Binding-site contacts:
Ligand atom C7 contacts residue TRP215 of chain 1.A at 3.8 Å (hydrophobic).
Ligand atom C1 contacts residue TRP215 of chain 1.A at 4.1 Å (hydrophobic).
Ligand atom C7 contacts residue NAG2 of chain 1.J at 4.4 Å.
Ligand atom C8 contacts residue THR160 of chain 1.C at 4.0 Å.
Ligand atom O6 contacts residue TRP215 of chain 1.A at 4.2 Å.
Ligand atom C2 contacts residue SER212 of chain 1.A at 3.8 Å.
Ligand atom O5 contacts residue ASN158 of chain 1.C at 2.3 Å (h-bond).
Ligand atom O7 contacts residue ARG213 of chain 1.A at 4.0 Å.
Ligand atom C3 contacts residue SER212 of chain 1.A at 4.4 Å.
Ligand atom C8 contacts residue THR180 of chain 1.A at 3.5 Å.
Ligand atom C6 contacts residue TRP215 of chain 1.A at 3.8 Å (hydrophobic).
Ligand atom C2 contacts residue ASN158 of chain 1.C at 2.5 Å.
Ligand atom C8 contacts residue SER212 of chain 1.A at 3.4 Å.
Ligand atom C7 contacts residue NAG1 of chain 1.J at 3.8 Å.
Ligand atom C1 contacts residue ASN158 of chain 1.C at 1.4 Å.
Ligand atom C2 contacts residue TRP215 of chain 1.A at 4.0 Å (hydrophobic).
Ligand atom O4 contacts residue TRP215 of chain 1.A at 4.2 Å.
Ligand atom O7 contacts residue NAG2 of chain 1.J at 3.9 Å.
Ligand atom C7 contacts residue PRO214 of chain 1.A at 4.2 Å (hydrophobic).
Ligand atom C8 contacts residue NAG2 of chain 1.J at 3.9 Å.
Ligand atom N2 contacts residue ASN158 of chain 1.C at 3.0 Å (h-bond).
Ligand atom O7 contacts residue PRO214 of chain 1.A at 3.2 Å.
Ligand atom O5 contacts residue TRP215 of chain 1.A at 4.2 Å.
Ligand atom C8 contacts residue NAG1 of chain 1.J at 3.8 Å.
Ligand atom C4 contacts residue ASN158 of chain 1.C at 4.2 Å.
Ligand atom C7 contacts residue ASN158 of chain 1.C at 3.4 Å.
Ligand atom O7 contacts residue NAG1 of chain 1.J at 3.5 Å.
Ligand atom C5 contacts residue ASN158 of chain 1.C at 3.6 Å.
Ligand atom C1 contacts residue SER212 of chain 1.A at 3.7 Å.
Ligand atom C7 contacts residue SER212 of chain 1.A at 3.5 Å.
Ligand atom C5 contacts residue TRP215 of chain 1.A at 3.8 Å (hydrophobic).
Ligand atom N2 contacts residue SER212 of chain 1.A at 2.9 Å (h-bond).
Ligand atom C4 contacts residue TRP215 of chain 1.A at 4.1 Å (hydrophobic).
Ligand atom C8 contacts residue ILE235 of chain 1.C at 3.5 Å (hydrophobic).
Ligand atom C6 contacts residue THR160 of chain 1.C at 4.2 Å.
Ligand atom O7 contacts residue ASN158 of chain 1.C at 3.4 Å (h-bond).
Ligand atom O3 contacts residue TRP215 of chain 1.A at 3.5 Å.
Ligand atom C3 contacts residue TRP215 of chain 1.A at 4.2 Å (hydrophobic).
Ligand atom C3 contacts residue ASN158 of chain 1.C at 3.9 Å.
Ligand atom O7 contacts residue TRP215 of chain 1.A at 2.5 Å (h-bond).

Sequence of chain 1.C:
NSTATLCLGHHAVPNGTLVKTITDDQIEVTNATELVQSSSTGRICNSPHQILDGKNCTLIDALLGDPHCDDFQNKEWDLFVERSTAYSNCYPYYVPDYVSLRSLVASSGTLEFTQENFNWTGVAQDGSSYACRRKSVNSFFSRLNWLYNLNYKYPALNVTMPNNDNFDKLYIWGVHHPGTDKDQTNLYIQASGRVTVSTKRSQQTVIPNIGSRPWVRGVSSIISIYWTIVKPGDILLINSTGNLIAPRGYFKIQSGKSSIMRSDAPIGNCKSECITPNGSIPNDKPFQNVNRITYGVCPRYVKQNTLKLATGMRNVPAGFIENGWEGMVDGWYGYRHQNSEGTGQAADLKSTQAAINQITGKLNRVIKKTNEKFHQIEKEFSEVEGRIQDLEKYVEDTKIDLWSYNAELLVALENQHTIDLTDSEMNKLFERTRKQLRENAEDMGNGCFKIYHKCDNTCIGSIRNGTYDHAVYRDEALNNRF

This protein binds this small molecule.
Small molecule (SMILES): CC(=O)N[C@H]1[C@H](O[C@H]2[C@H](O)[C@@H](NC(C)=O)CO[C@@H]2CO)O[C@H](CO)[C@@H](O[C@@H]2O[C@H](CO)[C@@H](O)[C@H](O)[C@@H]2O)[C@@H]1O

Sequence of chain 1.A:
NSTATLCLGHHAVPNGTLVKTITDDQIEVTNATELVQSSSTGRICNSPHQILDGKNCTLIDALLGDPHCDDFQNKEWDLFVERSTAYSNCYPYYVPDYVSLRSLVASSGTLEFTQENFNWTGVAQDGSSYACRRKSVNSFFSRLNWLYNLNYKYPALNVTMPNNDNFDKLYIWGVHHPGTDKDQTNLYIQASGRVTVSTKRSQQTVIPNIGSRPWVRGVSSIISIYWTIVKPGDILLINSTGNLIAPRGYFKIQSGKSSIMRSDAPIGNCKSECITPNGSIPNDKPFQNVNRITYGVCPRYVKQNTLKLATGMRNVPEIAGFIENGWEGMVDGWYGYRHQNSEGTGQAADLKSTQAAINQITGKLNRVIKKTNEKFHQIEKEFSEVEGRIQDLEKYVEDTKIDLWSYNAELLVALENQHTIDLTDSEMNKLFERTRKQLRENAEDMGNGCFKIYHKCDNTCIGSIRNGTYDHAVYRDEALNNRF